Sequence of chain 1.A:
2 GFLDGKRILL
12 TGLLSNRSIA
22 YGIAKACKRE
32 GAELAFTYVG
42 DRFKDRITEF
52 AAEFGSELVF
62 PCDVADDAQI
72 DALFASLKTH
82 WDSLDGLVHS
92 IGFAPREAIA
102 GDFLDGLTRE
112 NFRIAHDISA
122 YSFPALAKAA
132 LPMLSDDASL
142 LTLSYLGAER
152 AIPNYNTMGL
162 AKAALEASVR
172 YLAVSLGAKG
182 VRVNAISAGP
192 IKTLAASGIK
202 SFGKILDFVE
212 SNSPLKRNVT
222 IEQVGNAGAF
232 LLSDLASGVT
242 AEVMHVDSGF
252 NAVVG

Binding-site contacts:
Ligand atom C5 contacts residue NAD1 of chain 1.R at 3.4 Å.
Ligand atom C3 contacts residue ILE200 of chain 1.A at 3.4 Å (hydrophobic).
Ligand atom C6 contacts residue TYR156 of chain 1.A at 3.7 Å (hydrophobic).
Ligand atom C10 contacts residue ALA196 of chain 1.A at 3.9 Å (hydrophobic).
Ligand atom O17 contacts residue NAD1 of chain 1.R at 2.7 Å (h-bond).
Ligand atom C12 contacts residue ILE200 of chain 1.A at 3.8 Å (hydrophobic).
Ligand atom C6 contacts residue NAD1 of chain 1.R at 3.5 Å.
Ligand atom C5 contacts residue ILE200 of chain 1.A at 3.9 Å (hydrophobic).
Ligand atom C4 contacts residue ALA197 of chain 1.A at 3.7 Å (hydrophobic).
Ligand atom O7 contacts residue NAD1 of chain 1.R at 3.4 Å.
Ligand atom CL14 contacts residue TYR146 of chain 1.A at 3.2 Å.
Ligand atom CL16 contacts residue ALA196 of chain 1.A at 3.4 Å.
Ligand atom C3 contacts residue NAD1 of chain 1.R at 3.1 Å.
Ligand atom C12 contacts residue ILE100 of chain 1.A at 3.8 Å (hydrophobic).
Ligand atom C1 contacts residue ILE200 of chain 1.A at 4.0 Å (hydrophobic).
Ligand atom CL14 contacts residue PRO191 of chain 1.A at 3.9 Å.
Ligand atom CL16 contacts residue GLY93 of chain 1.A at 3.8 Å.
Ligand atom C2 contacts residue ILE200 of chain 1.A at 3.6 Å (hydrophobic).
Ligand atom C10 contacts residue MET159 of chain 1.A at 4.0 Å (hydrophobic).
Ligand atom C4 contacts residue NAD1 of chain 1.R at 3.2 Å.
Ligand atom CL16 contacts residue NAD1 of chain 1.R at 3.2 Å.
Ligand atom C13 contacts residue ILE200 of chain 1.A at 3.4 Å (hydrophobic).
Ligand atom C3 contacts residue ALA197 of chain 1.A at 4.0 Å (hydrophobic).
Ligand atom C10 contacts residue GLY93 of chain 1.A at 3.9 Å.
Ligand atom C2 contacts residue NAD1 of chain 1.R at 3.5 Å.
Ligand atom C1 contacts residue NAD1 of chain 1.R at 3.4 Å.
Ligand atom C8 contacts residue ALA196 of chain 1.A at 3.7 Å (hydrophobic).
Ligand atom CL15 contacts residue ALA95 of chain 1.A at 3.5 Å.
Ligand atom C8 contacts residue NAD1 of chain 1.R at 3.9 Å.
Ligand atom C1 contacts residue TYR156 of chain 1.A at 3.6 Å (hydrophobic).
Ligand atom CL14 contacts residue PHE203 of chain 1.A at 3.7 Å.
Ligand atom CL14 contacts residue NAD1 of chain 1.R at 4.0 Å.
Ligand atom C9 contacts residue NAD1 of chain 1.R at 3.9 Å.
Ligand atom C4 contacts residue ILE200 of chain 1.A at 3.5 Å (hydrophobic).
Ligand atom O17 contacts residue TYR156 of chain 1.A at 2.7 Å (h-bond).
Ligand atom C1 contacts residue TYR146 of chain 1.A at 3.7 Å (hydrophobic).
Ligand atom O7 contacts residue ALA196 of chain 1.A at 4.0 Å.
Ligand atom CL15 contacts residue ILE100 of chain 1.A at 3.4 Å.
Ligand atom C9 contacts residue ALA196 of chain 1.A at 3.4 Å (hydrophobic).
Ligand atom C3 contacts residue PHE203 of chain 1.A at 3.4 Å (hydrophobic).

This protein binds this small molecule.
Small molecule (SMILES): Oc1cc(Cl)ccc1Oc1ccc(Cl)cc1Cl